Sequence of chain 1.A:
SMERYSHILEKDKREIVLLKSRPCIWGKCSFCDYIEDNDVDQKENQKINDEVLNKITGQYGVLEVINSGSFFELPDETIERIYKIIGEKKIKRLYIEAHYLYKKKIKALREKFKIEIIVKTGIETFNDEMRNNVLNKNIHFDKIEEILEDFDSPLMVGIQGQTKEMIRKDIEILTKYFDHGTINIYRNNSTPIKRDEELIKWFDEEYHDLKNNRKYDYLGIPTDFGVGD

Binding-site contacts:
Ligand atom N3 contacts residue TYR55 of chain 1.A at 3.9 Å.
Ligand atom N1 contacts residue TYR55 of chain 1.A at 3.6 Å.
Ligand atom C2 contacts residue TYR55 of chain 1.A at 3.9 Å (hydrophobic).
Ligand atom C1 contacts residue SER89 of chain 1.A at 3.9 Å.
Ligand atom C4 contacts residue GLY250 of chain 1.A at 4.1 Å.
Ligand atom C11 contacts residue PRO244 of chain 1.A at 3.4 Å (hydrophobic).
Ligand atom O1 contacts residue GLU118 of chain 1.A at 2.8 Å (salt-bridge).
Ligand atom N4 contacts residue TYR55 of chain 1.A at 3.3 Å (h-bond).
Ligand atom C3 contacts residue TYR55 of chain 1.A at 3.7 Å (hydrophobic).
Ligand atom C1 contacts residue LEU39 of chain 1.A at 4.0 Å (hydrophobic).
Ligand atom N4 contacts residue ASP58 of chain 1.A at 3.7 Å.
Ligand atom O2 contacts residue ILE87 of chain 1.A at 3.6 Å.
Ligand atom N2 contacts residue TYR55 of chain 1.A at 4.0 Å.
Ligand atom C3 contacts residue GLY250 of chain 1.A at 3.9 Å.
Ligand atom N contacts residue TYR55 of chain 1.A at 3.6 Å.
Ligand atom C7 contacts residue ILE87 of chain 1.A at 4.0 Å (hydrophobic).
Ligand atom C3 contacts residue ASP251 of chain 1.A at 4.0 Å.
Ligand atom O2 contacts residue TYR55 of chain 1.A at 3.9 Å.
Ligand atom O2 contacts residue LEU39 of chain 1.A at 3.9 Å.
Ligand atom C contacts residue SER89 of chain 1.A at 3.3 Å.
Ligand atom C5 contacts residue PRO244 of chain 1.A at 3.8 Å (hydrophobic).
Ligand atom C7 contacts residue GLU118 of chain 1.A at 3.3 Å.
Ligand atom N2 contacts residue GLY250 of chain 1.A at 3.6 Å.
Ligand atom N2 contacts residue ASP251 of chain 1.A at 2.9 Å (salt-bridge).
Ligand atom N contacts residue LEU39 of chain 1.A at 3.8 Å.
Ligand atom N contacts residue SER89 of chain 1.A at 2.8 Å (h-bond).
Ligand atom C4 contacts residue VAL249 of chain 1.A at 3.7 Å (hydrophobic).
Ligand atom C4 contacts residue ASP251 of chain 1.A at 3.7 Å.
Ligand atom N4 contacts residue SER89 of chain 1.A at 2.9 Å (h-bond).
Ligand atom C10 contacts residue ASN206 of chain 1.A at 3.5 Å.
Ligand atom C9 contacts residue LEU241 of chain 1.A at 3.7 Å (hydrophobic).
Ligand atom C6 contacts residue GLU118 of chain 1.A at 3.2 Å.
Ligand atom C8 contacts residue ILE87 of chain 1.A at 4.0 Å (hydrophobic).
Ligand atom O contacts residue GLU118 of chain 1.A at 3.1 Å (salt-bridge).
Ligand atom C contacts residue TYR55 of chain 1.A at 3.7 Å (hydrophobic).
Ligand atom C5 contacts residue TYR55 of chain 1.A at 4.0 Å (hydrophobic).
Ligand atom C4 contacts residue PRO244 of chain 1.A at 3.5 Å (hydrophobic).
Ligand atom O contacts residue SAM1 of chain 1.D at 3.0 Å.
Ligand atom C1 contacts residue TYR55 of chain 1.A at 3.7 Å (hydrophobic).
Ligand atom O1 contacts residue LYS141 of chain 1.A at 2.8 Å (salt-bridge).

This protein binds this small molecule.
Small molecule (SMILES): Nc1nc(=O)c2c(CN[C@H]3C=C[C@H](O)[C@H]3O)c[nH]c2[nH]1